Sequence of chain 1.F:
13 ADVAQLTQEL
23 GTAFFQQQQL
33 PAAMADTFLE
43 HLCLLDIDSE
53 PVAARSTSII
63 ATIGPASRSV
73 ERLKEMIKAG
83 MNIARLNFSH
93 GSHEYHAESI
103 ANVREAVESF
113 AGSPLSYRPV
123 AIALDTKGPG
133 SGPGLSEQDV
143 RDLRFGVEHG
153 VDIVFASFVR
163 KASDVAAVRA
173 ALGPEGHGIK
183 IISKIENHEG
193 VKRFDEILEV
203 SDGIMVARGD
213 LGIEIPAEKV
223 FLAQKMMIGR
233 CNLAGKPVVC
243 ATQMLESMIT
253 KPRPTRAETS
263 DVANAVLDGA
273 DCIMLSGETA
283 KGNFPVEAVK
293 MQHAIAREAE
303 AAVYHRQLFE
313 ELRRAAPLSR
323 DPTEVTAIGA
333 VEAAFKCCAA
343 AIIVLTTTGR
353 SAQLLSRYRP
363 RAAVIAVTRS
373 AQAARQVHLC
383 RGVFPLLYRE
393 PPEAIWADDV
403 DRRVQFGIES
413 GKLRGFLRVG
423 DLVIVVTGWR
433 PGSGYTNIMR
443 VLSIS

Binding-site contacts:
Ligand atom O6P contacts residue SER353 of chain 1.F at 2.7 Å (h-bond).
Ligand atom O5P contacts residue THR349 of chain 1.F at 3.3 Å (h-bond).
Ligand atom O1 contacts residue GLY434 of chain 1.F at 3.7 Å.
Ligand atom P2 contacts residue SER353 of chain 1.F at 3.6 Å.
Ligand atom O2P contacts residue ARG405 of chain 1.F at 2.7 Å (salt-bridge).
Ligand atom C6 contacts residue THR438 of chain 1.F at 3.4 Å.
Ligand atom O1P contacts residue PRO433 of chain 1.F at 3.6 Å.
Ligand atom O3P contacts residue TRP398 of chain 1.F at 2.8 Å (h-bond).
Ligand atom C6 contacts residue SER353 of chain 1.F at 3.7 Å.
Ligand atom O3P contacts residue ARG405 of chain 1.F at 2.8 Å (salt-bridge).
Ligand atom O3 contacts residue ARG432 of chain 1.F at 2.8 Å (salt-bridge).
Ligand atom O2 contacts residue GLY430 of chain 1.F at 3.6 Å (h-bond).
Ligand atom O4P contacts residue SER435 of chain 1.F at 3.6 Å.
Ligand atom O2 contacts residue LEU347 of chain 1.F at 3.5 Å.
Ligand atom C3 contacts residue GLY434 of chain 1.F at 3.5 Å.
Ligand atom O2P contacts residue THR349 of chain 1.F at 3.8 Å.
Ligand atom P2 contacts residue THR348 of chain 1.F at 3.5 Å.
Ligand atom O4 contacts residue THR438 of chain 1.F at 3.4 Å (h-bond).
Ligand atom C6 contacts residue LEU347 of chain 1.F at 3.6 Å (hydrophobic).
Ligand atom O5P contacts residue SER435 of chain 1.F at 3.0 Å (h-bond).
Ligand atom C1 contacts residue ARG405 of chain 1.F at 3.8 Å.
Ligand atom O5 contacts residue LEU347 of chain 1.F at 3.8 Å.
Ligand atom C3 contacts residue ARG432 of chain 1.F at 3.3 Å.
Ligand atom O4 contacts residue GLY434 of chain 1.F at 2.6 Å (h-bond).
Ligand atom P2 contacts residue THR349 of chain 1.F at 3.7 Å.
Ligand atom O6P contacts residue THR348 of chain 1.F at 2.5 Å (h-bond).
Ligand atom O3 contacts residue TRP398 of chain 1.F at 3.7 Å.
Ligand atom O5P contacts residue THR348 of chain 1.F at 3.6 Å.
Ligand atom O5P contacts residue THR350 of chain 1.F at 2.7 Å (h-bond).
Ligand atom O6 contacts residue THR349 of chain 1.F at 3.1 Å (h-bond).
Ligand atom P1 contacts residue ARG405 of chain 1.F at 3.7 Å.
Ligand atom O6 contacts residue THR348 of chain 1.F at 3.6 Å.
Ligand atom O3 contacts residue GLY430 of chain 1.F at 3.1 Å.
Ligand atom O4P contacts residue SER353 of chain 1.F at 3.6 Å.
Ligand atom C4 contacts residue GLY434 of chain 1.F at 3.4 Å.
Ligand atom O4 contacts residue GLY436 of chain 1.F at 3.7 Å.
Ligand atom O4P contacts residue GLY436 of chain 1.F at 2.8 Å (h-bond).
Ligand atom C5 contacts residue GLY434 of chain 1.F at 3.5 Å.
Ligand atom O1P contacts residue GLY434 of chain 1.F at 2.8 Å (h-bond).
Ligand atom O4 contacts residue TYR437 of chain 1.F at 2.8 Å (h-bond).

A small-molecule ligand and the protein it binds are described below.
Small molecule (SMILES): O=P(O)(O)OC[C@H]1O[C@](O)(COP(=O)(O)O)[C@@H](O)[C@@H]1O